Binding-site contacts:
Ligand atom C8 contacts residue TYR256 of chain 1.E at 3.6 Å (hydrophobic).
Ligand atom C7 contacts residue TYR256 of chain 1.E at 4.0 Å (hydrophobic).
Ligand atom C7 contacts residue ASN266 of chain 1.E at 3.8 Å.
Ligand atom O5 contacts residue MET252 of chain 1.E at 3.9 Å.
Ligand atom O5 contacts residue TYR254 of chain 1.E at 3.7 Å.
Ligand atom C7 contacts residue SER263 of chain 1.E at 3.6 Å.
Ligand atom C1 contacts residue ASN266 of chain 1.E at 1.4 Å.
Ligand atom O5 contacts residue GLN214 of chain 1.E at 3.1 Å (h-bond).
Ligand atom O3 contacts residue SER263 of chain 1.E at 3.8 Å.
Ligand atom C3 contacts residue ASN266 of chain 1.E at 3.8 Å.
Ligand atom C3 contacts residue GLN214 of chain 1.E at 3.8 Å.
Ligand atom C6 contacts residue TYR254 of chain 1.E at 3.1 Å (hydrophobic).
Ligand atom C3 contacts residue SER263 of chain 1.E at 3.4 Å.
Ligand atom C2 contacts residue GLN214 of chain 1.E at 3.8 Å.
Ligand atom O2 contacts residue THR212 of chain 1.E at 3.6 Å.
Ligand atom C8 contacts residue SER263 of chain 1.E at 3.7 Å.
Ligand atom O2 contacts residue GLN214 of chain 1.E at 3.3 Å.
Ligand atom C1 contacts residue SER263 of chain 1.E at 4.0 Å.
Ligand atom C8 contacts residue LEU264 of chain 1.E at 3.7 Å (hydrophobic).
Ligand atom N2 contacts residue ASN266 of chain 1.E at 2.9 Å (h-bond).
Ligand atom O5 contacts residue ASN266 of chain 1.E at 2.3 Å (h-bond).
Ligand atom O3 contacts residue GLN214 of chain 1.E at 3.5 Å (h-bond).
Ligand atom C2 contacts residue GLN214 of chain 1.E at 3.3 Å.
Ligand atom C1 contacts residue GLN214 of chain 1.E at 3.5 Å.
Ligand atom C2 contacts residue SER263 of chain 1.E at 3.5 Å.
Ligand atom C6 contacts residue PHE217 of chain 1.E at 4.0 Å (hydrophobic).
Ligand atom C4 contacts residue GLN214 of chain 1.E at 3.4 Å.
Ligand atom C1 contacts residue GLN214 of chain 1.E at 3.7 Å.
Ligand atom N2 contacts residue SER263 of chain 1.E at 2.8 Å (h-bond).
Ligand atom O4 contacts residue GLN214 of chain 1.E at 3.7 Å.
Ligand atom O6 contacts residue PHE217 of chain 1.E at 3.9 Å.
Ligand atom O6 contacts residue THR212 of chain 1.E at 4.0 Å.
Ligand atom C2 contacts residue ASN266 of chain 1.E at 2.5 Å.
Ligand atom O2 contacts residue GLN214 of chain 1.E at 2.3 Å (h-bond).
Ligand atom C6 contacts residue GLN214 of chain 1.E at 3.7 Å.
Ligand atom O7 contacts residue TYR256 of chain 1.E at 3.8 Å.
Ligand atom C5 contacts residue GLN214 of chain 1.E at 3.7 Å.
Ligand atom C5 contacts residue TYR254 of chain 1.E at 3.6 Å (hydrophobic).
Ligand atom O3 contacts residue ALA213 of chain 1.E at 3.2 Å.
Ligand atom C5 contacts residue ASN266 of chain 1.E at 3.6 Å.

Sequence of chain 1.E:
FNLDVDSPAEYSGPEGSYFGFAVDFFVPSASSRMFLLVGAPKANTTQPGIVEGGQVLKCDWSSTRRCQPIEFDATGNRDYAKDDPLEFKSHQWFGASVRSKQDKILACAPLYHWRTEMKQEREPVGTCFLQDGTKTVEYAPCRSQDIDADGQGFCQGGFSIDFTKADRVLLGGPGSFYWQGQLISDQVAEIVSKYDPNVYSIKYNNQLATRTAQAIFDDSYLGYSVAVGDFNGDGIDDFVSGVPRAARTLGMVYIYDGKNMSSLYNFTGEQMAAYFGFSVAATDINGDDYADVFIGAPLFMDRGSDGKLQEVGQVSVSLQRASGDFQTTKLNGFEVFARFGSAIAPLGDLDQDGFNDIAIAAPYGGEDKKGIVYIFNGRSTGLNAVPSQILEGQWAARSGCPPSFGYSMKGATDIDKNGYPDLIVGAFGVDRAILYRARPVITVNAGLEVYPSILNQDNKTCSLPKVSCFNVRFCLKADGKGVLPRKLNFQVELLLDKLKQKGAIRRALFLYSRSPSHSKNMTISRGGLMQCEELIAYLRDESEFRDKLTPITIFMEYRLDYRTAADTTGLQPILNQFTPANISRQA

A protein and the small-molecule ligand that binds it are described below.
Small molecule (SMILES): CC(=O)N[C@H]1[C@H](O[C@H]2[C@H](O)[C@@H](NC(C)=O)CO[C@@H]2CO)O[C@H](CO)[C@@H](O[C@@H]2O[C@H](CO[C@H]3O[C@H](CO[C@H]4O[C@H](CO)[C@@H](O)[C@H](O)[C@@H]4O)[C@@H](O)[C@H](O[C@H]4O[C@H](CO)[C@@H](O)[C@H](O)[C@@H]4O)[C@@H]3O)[C@@H](O)[C@H](O[C@H]3O[C@H](CO)[C@@H](O)[C@H](O)[C@@H]3O)[C@@H]2O)[C@@H]1O